A protein and the small-molecule ligand that binds it are described below.
Small molecule (SMILES): CCCCCCCCCCCC[N+](C)(C)CCCS(=O)(=O)O

Sequence of chain 38.A:
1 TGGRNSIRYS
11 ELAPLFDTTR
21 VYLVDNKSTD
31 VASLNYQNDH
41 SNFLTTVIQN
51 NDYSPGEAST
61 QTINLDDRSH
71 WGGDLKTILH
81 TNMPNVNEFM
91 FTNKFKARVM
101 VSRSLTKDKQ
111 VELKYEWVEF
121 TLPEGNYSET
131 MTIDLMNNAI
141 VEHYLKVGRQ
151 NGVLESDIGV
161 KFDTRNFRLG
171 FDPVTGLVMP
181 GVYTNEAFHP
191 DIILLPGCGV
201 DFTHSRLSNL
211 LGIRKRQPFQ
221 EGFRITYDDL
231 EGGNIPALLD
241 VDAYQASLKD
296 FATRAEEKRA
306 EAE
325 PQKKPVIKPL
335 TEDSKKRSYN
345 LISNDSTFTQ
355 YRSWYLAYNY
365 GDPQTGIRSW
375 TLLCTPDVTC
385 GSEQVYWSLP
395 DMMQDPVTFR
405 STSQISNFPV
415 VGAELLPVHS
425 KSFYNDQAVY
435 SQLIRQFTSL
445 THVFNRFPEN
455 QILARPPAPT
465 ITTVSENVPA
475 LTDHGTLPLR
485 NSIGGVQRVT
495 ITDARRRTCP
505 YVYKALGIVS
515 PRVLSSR

Binding-site contacts:
Ligand atom O1S contacts residue LYS215 of chain 38.A at 3.9 Å.
Ligand atom C1 contacts residue ARG224 of chain 38.A at 4.1 Å.
Ligand atom O1S contacts residue TRP374 of chain 38.A at 4.0 Å.
Ligand atom S1 contacts residue ARG224 of chain 38.A at 4.0 Å.
Ligand atom O2S contacts residue GLY222 of chain 38.A at 3.4 Å (h-bond).
Ligand atom C3 contacts residue ASP229 of chain 38.A at 4.4 Å.
Ligand atom C2 contacts residue ARG224 of chain 38.A at 4.0 Å.
Ligand atom C2 contacts residue TRP374 of chain 38.A at 4.0 Å (hydrophobic).
Ligand atom C1 contacts residue TRP374 of chain 38.A at 3.3 Å (hydrophobic).
Ligand atom O2S contacts residue LYS215 of chain 38.A at 3.1 Å (salt-bridge).
Ligand atom S1 contacts residue LYS215 of chain 38.A at 4.1 Å.
Ligand atom S1 contacts residue GLY222 of chain 38.A at 3.8 Å.
Ligand atom C3 contacts residue TRP374 of chain 38.A at 4.0 Å (hydrophobic).
Ligand atom N1 contacts residue TRP374 of chain 38.A at 3.5 Å.
Ligand atom O3S contacts residue ARG224 of chain 38.A at 3.8 Å.
Ligand atom O1S contacts residue PHE223 of chain 38.A at 3.2 Å.
Ligand atom S1 contacts residue TRP374 of chain 38.A at 4.4 Å.
Ligand atom O1S contacts residue GLY222 of chain 38.A at 3.0 Å (h-bond).
Ligand atom O1S contacts residue ARG224 of chain 38.A at 2.9 Å (salt-bridge).